Sequence of chain 1.E:
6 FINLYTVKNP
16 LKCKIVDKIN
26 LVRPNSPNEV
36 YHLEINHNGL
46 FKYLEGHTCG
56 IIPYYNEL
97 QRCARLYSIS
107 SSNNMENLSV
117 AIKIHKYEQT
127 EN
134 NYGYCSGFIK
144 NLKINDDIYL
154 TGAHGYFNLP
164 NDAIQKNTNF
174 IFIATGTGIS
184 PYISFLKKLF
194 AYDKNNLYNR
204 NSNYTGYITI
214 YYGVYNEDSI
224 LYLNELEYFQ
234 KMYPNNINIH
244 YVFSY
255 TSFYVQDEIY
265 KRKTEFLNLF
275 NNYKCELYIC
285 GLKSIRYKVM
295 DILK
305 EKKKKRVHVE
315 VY

Sequence of chain 1.F:
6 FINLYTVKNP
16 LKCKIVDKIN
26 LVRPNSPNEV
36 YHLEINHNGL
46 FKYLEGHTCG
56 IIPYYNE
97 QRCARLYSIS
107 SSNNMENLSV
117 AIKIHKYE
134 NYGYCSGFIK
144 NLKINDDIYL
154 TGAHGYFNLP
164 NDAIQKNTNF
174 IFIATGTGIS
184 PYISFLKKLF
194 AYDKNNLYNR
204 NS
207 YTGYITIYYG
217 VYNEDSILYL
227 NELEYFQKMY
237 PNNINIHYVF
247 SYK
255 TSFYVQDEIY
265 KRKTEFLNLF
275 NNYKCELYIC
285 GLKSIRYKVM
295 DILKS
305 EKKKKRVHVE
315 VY

The small molecule below binds the protein below.
Small molecule (SMILES): Nc1ncnc2c1ncn2[C@@H]1O[C@H](COP(=O)(O)O)[C@@H](O)[C@H]1OP(=O)(O)O

Binding-site contacts:
Ligand atom O4' contacts residue LEU286 of chain 1.E at 3.6 Å.
Ligand atom C4 contacts residue TYR258 of chain 1.E at 3.4 Å (hydrophobic).
Ligand atom C8 contacts residue A2P1 of chain 1.R at 3.6 Å.
Ligand atom C6 contacts residue SER288 of chain 1.E at 3.5 Å.
Ligand atom N7 contacts residue LEU286 of chain 1.E at 3.6 Å.
Ligand atom N6 contacts residue A2P1 of chain 1.R at 2.7 Å (h-bond).
Ligand atom O1P contacts residue TYR258 of chain 1.E at 3.2 Å (h-bond).
Ligand atom N9 contacts residue TYR258 of chain 1.E at 3.4 Å.
Ligand atom N6 contacts residue SER288 of chain 1.E at 2.6 Å (h-bond).
Ligand atom C6 contacts residue TYR258 of chain 1.E at 3.5 Å (hydrophobic).
Ligand atom N9 contacts residue LEU286 of chain 1.E at 3.4 Å.
Ligand atom N3 contacts residue TYR258 of chain 1.E at 3.4 Å.
Ligand atom C5 contacts residue TYR258 of chain 1.E at 3.6 Å (hydrophobic).
Ligand atom C2 contacts residue TYR258 of chain 1.E at 3.4 Å (hydrophobic).
Ligand atom O2' contacts residue TYR258 of chain 1.E at 3.3 Å.
Ligand atom O3P contacts residue SER247 of chain 1.E at 3.0 Å (h-bond).
Ligand atom N7 contacts residue TYR258 of chain 1.E at 3.5 Å.
Ligand atom C4 contacts residue LEU286 of chain 1.E at 3.5 Å (hydrophobic).
Ligand atom O3' contacts residue SER247 of chain 1.E at 2.7 Å (h-bond).
Ligand atom P1 contacts residue SER247 of chain 1.E at 3.5 Å.
Ligand atom O3P contacts residue TYR218 of chain 1.E at 3.5 Å.
Ligand atom C6 contacts residue GLN260 of chain 1.E at 3.6 Å.
Ligand atom O2P contacts residue LYS287 of chain 1.F at 3.0 Å (salt-bridge).
Ligand atom O5P contacts residue LYS119 of chain 1.E at 2.9 Å (salt-bridge).
Ligand atom N1 contacts residue GLN260 of chain 1.E at 2.5 Å (h-bond).
Ligand atom N7 contacts residue A2P1 of chain 1.R at 2.8 Å (h-bond).
Ligand atom P2 contacts residue LYS119 of chain 1.E at 3.5 Å.
Ligand atom C2 contacts residue GLN260 of chain 1.E at 3.0 Å.
Ligand atom O3' contacts residue TYR218 of chain 1.E at 3.3 Å (h-bond).
Ligand atom O3' contacts residue VAL217 of chain 1.E at 3.0 Å.
Ligand atom C5 contacts residue LEU286 of chain 1.E at 3.6 Å (hydrophobic).
Ligand atom O4' contacts residue THR178 of chain 1.E at 3.4 Å.
Ligand atom C8 contacts residue LEU286 of chain 1.E at 3.5 Å (hydrophobic).
Ligand atom C4' contacts residue GLY216 of chain 1.E at 3.4 Å.
Ligand atom O2' contacts residue SER247 of chain 1.E at 2.9 Å (h-bond).
Ligand atom O4P contacts residue LYS287 of chain 1.F at 3.3 Å.
Ligand atom O2P contacts residue SER288 of chain 1.F at 3.4 Å (h-bond).
Ligand atom C8 contacts residue TYR258 of chain 1.E at 3.5 Å (hydrophobic).
Ligand atom N1 contacts residue SER288 of chain 1.E at 3.4 Å.
Ligand atom O5P contacts residue LYS287 of chain 1.F at 3.5 Å.